Sequence of chain 1.B:
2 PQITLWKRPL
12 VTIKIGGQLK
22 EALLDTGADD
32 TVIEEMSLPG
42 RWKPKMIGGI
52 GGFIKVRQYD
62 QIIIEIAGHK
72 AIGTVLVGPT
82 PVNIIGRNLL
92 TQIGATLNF

Sequence of chain 1.A:
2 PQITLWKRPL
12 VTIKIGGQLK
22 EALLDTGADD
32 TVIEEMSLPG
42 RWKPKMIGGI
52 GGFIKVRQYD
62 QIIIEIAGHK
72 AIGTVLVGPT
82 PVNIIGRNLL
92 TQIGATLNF

Binding-site contacts:
Ligand atom ND2 contacts residue ASP31 of chain 1.A at 3.0 Å (salt-bridge).
Ligand atom C21 contacts residue GLY28 of chain 1.B at 3.5 Å.
Ligand atom N11 contacts residue GLY28 of chain 1.B at 3.2 Å (h-bond).
Ligand atom O2 contacts residue GLY28 of chain 1.A at 3.5 Å.
Ligand atom C32 contacts residue ILE85 of chain 1.B at 3.5 Å (hydrophobic).
Ligand atom C7 contacts residue PRO82 of chain 1.B at 3.6 Å (hydrophobic).
Ligand atom OD1 contacts residue ASP31 of chain 1.A at 3.2 Å (salt-bridge).
Ligand atom C61 contacts residue THR81 of chain 1.A at 3.5 Å.
Ligand atom C61 contacts residue ILE51 of chain 1.B at 3.4 Å (hydrophobic).
Ligand atom O contacts residue ALA29 of chain 1.A at 3.6 Å.
Ligand atom CB1 contacts residue ASP26 of chain 1.B at 3.0 Å.
Ligand atom OD1 contacts residue GLY49 of chain 1.A at 3.3 Å (h-bond).
Ligand atom C41 contacts residue VAL83 of chain 1.A at 3.6 Å (hydrophobic).
Ligand atom O1 contacts residue GLY50 of chain 1.A at 3.6 Å.
Ligand atom CA contacts residue GLY49 of chain 1.A at 3.6 Å.
Ligand atom O contacts residue GLY28 of chain 1.A at 3.5 Å (h-bond).
Ligand atom C81 contacts residue GLY28 of chain 1.B at 3.4 Å.
Ligand atom C32 contacts residue ILE51 of chain 1.A at 3.6 Å (hydrophobic).
Ligand atom N2 contacts residue GLY28 of chain 1.A at 3.6 Å (h-bond).
Ligand atom C51 contacts residue PRO82 of chain 1.A at 3.5 Å (hydrophobic).
Ligand atom CD2 contacts residue GLY28 of chain 1.A at 3.5 Å.
Ligand atom N contacts residue GLY49 of chain 1.A at 2.9 Å (h-bond).
Ligand atom CE1 contacts residue ILE51 of chain 1.A at 3.4 Å (hydrophobic).
Ligand atom CM contacts residue ASP26 of chain 1.B at 3.5 Å.
Ligand atom C81 contacts residue ASP26 of chain 1.A at 3.5 Å.
Ligand atom C9 contacts residue ASP26 of chain 1.B at 3.5 Å.
Ligand atom CG1 contacts residue ILE85 of chain 1.B at 3.6 Å (hydrophobic).
Ligand atom CB contacts residue GLY49 of chain 1.A at 3.4 Å.
Ligand atom CD1 contacts residue ILE51 of chain 1.A at 3.6 Å (hydrophobic).
Ligand atom ND2 contacts residue ALA29 of chain 1.A at 3.6 Å.
Ligand atom O2 contacts residue ASP26 of chain 1.B at 2.6 Å (salt-bridge).
Ligand atom CE1 contacts residue GLY50 of chain 1.A at 3.5 Å.
Ligand atom C22 contacts residue GLY49 of chain 1.B at 3.3 Å.
Ligand atom N1 contacts residue GLY49 of chain 1.A at 3.0 Å (h-bond).
Ligand atom C9 contacts residue ASP26 of chain 1.A at 3.0 Å.
Ligand atom O2 contacts residue ASP26 of chain 1.A at 2.7 Å (salt-bridge).
Ligand atom C6 contacts residue PRO82 of chain 1.B at 3.6 Å (hydrophobic).
Ligand atom ND2 contacts residue ASP30 of chain 1.A at 3.2 Å (salt-bridge).
Ligand atom CM contacts residue GLY28 of chain 1.B at 3.5 Å.
Ligand atom O contacts residue ASP30 of chain 1.A at 3.0 Å (salt-bridge).

The protein below binds the small molecule below.
Small molecule (SMILES): CC(C)(C)NC(=O)[C@@H]1C[C@@H]2CCCC[C@@H]2CN1C[C@@H](O)[C@H](Cc1ccccc1)NC(=O)[C@H](CC(N)=O)NC(=O)c1ccc2ccccc2n1